Binding-site contacts:
Ligand atom N18 contacts residue TYR247 of chain 1.A at 2.7 Å (h-bond).
Ligand atom C26 contacts residue GLY279 of chain 1.A at 3.8 Å.
Ligand atom C3 contacts residue PHE283 of chain 1.A at 3.6 Å (hydrophobic).
Ligand atom C8 contacts residue TYR247 of chain 1.A at 3.8 Å (hydrophobic).
Ligand atom C15 contacts residue MET267 of chain 1.A at 3.5 Å (hydrophobic).
Ligand atom C24 contacts residue GLU275 of chain 1.A at 3.8 Å.
Ligand atom C2 contacts residue PHE283 of chain 1.A at 3.5 Å (hydrophobic).
Ligand atom N5 contacts residue MET267 of chain 1.A at 2.8 Å.
Ligand atom C6 contacts residue TYR247 of chain 1.A at 3.2 Å (hydrophobic).
Ligand atom N18 contacts residue MET267 of chain 1.A at 3.7 Å.
Ligand atom C23 contacts residue ILE246 of chain 1.A at 3.7 Å (hydrophobic).
Ligand atom C3 contacts residue MET267 of chain 1.A at 3.8 Å (hydrophobic).
Ligand atom C6 contacts residue GLN280 of chain 1.A at 3.8 Å.
Ligand atom C13 contacts residue PHE283 of chain 1.A at 3.8 Å (hydrophobic).
Ligand atom C13 contacts residue LEU229 of chain 1.A at 3.8 Å (hydrophobic).
Ligand atom C8 contacts residue MET267 of chain 1.A at 3.5 Å (hydrophobic).
Ligand atom C19 contacts residue HIS79 of chain 1.A at 3.7 Å.
Ligand atom N18 contacts residue GLY279 of chain 1.A at 3.6 Å.
Ligand atom C23 contacts residue GLN280 of chain 1.A at 3.6 Å.
Ligand atom C26 contacts residue GLU275 of chain 1.A at 3.7 Å.
Ligand atom C7 contacts residue PHE250 of chain 1.A at 3.8 Å (hydrophobic).
Ligand atom C24 contacts residue TYR247 of chain 1.A at 3.5 Å (hydrophobic).
Ligand atom O16 contacts residue GLN280 of chain 1.A at 2.6 Å (h-bond).
Ligand atom C25 contacts residue GLY279 of chain 1.A at 3.8 Å.
Ligand atom N9 contacts residue PHE283 of chain 1.A at 3.6 Å.
Ligand atom N10 contacts residue PHE283 of chain 1.A at 3.2 Å.
Ligand atom C25 contacts residue MET267 of chain 1.A at 3.7 Å (hydrophobic).
Ligand atom C4 contacts residue GLN280 of chain 1.A at 3.8 Å.
Ligand atom C4 contacts residue PHE283 of chain 1.A at 3.8 Å (hydrophobic).
Ligand atom C22 contacts residue MET267 of chain 1.A at 3.5 Å (hydrophobic).
Ligand atom C26 contacts residue MET267 of chain 1.A at 3.8 Å (hydrophobic).
Ligand atom N9 contacts residue MET267 of chain 1.A at 3.2 Å.
Ligand atom C15 contacts residue TYR247 of chain 1.A at 3.7 Å (hydrophobic).
Ligand atom C24 contacts residue MET267 of chain 1.A at 3.7 Å (hydrophobic).
Ligand atom C22 contacts residue PHE283 of chain 1.A at 3.4 Å (hydrophobic).
Ligand atom N11 contacts residue PHE283 of chain 1.A at 3.5 Å.
Ligand atom C24 contacts residue GLY279 of chain 1.A at 3.7 Å.
Ligand atom C15 contacts residue GLY279 of chain 1.A at 3.6 Å.
Ligand atom O17 contacts residue PHE283 of chain 1.A at 3.5 Å.
Ligand atom C1 contacts residue PHE283 of chain 1.A at 3.5 Å (hydrophobic).

This small molecule binds to this protein.
Small molecule (SMILES): Cn1nc(-c2ccccn2)cc1NC(=O)c1c(C(=O)N2CCC2)cnn1C

Sequence of chain 1.A:
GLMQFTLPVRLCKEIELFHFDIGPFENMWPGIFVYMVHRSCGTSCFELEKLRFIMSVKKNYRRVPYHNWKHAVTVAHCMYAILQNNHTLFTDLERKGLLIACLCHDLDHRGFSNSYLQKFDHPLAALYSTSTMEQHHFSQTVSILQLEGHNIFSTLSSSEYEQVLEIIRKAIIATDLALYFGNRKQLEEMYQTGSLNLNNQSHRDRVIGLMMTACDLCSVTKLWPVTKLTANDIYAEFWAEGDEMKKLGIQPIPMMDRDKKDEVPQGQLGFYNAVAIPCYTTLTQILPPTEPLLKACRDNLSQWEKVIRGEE